Binding-site contacts:
Ligand atom C1B contacts residue MET221 of chain 12.A at 3.8 Å (hydrophobic).
Ligand atom O1B contacts residue TYR128 of chain 12.A at 3.9 Å.
Ligand atom O1 contacts residue PHE186 of chain 12.A at 3.5 Å.
Ligand atom C3C contacts residue VAL188 of chain 12.A at 3.3 Å (hydrophobic).
Ligand atom C5 contacts residue PHE186 of chain 12.A at 3.5 Å (hydrophobic).
Ligand atom C4 contacts residue MET224 of chain 12.A at 3.8 Å (hydrophobic).
Ligand atom C7C contacts residue TYR197 of chain 12.A at 3.8 Å (hydrophobic).
Ligand atom C4 contacts residue PHE186 of chain 12.A at 3.6 Å (hydrophobic).
Ligand atom C3 contacts residue PRO174 of chain 12.A at 3.8 Å (hydrophobic).
Ligand atom C4C contacts residue TYR152 of chain 12.A at 3.8 Å (hydrophobic).
Ligand atom C6C contacts residue VAL191 of chain 12.A at 3.2 Å (hydrophobic).
Ligand atom C5C contacts residue TYR128 of chain 12.A at 3.5 Å (hydrophobic).
Ligand atom C6B contacts residue TYR197 of chain 12.A at 3.6 Å (hydrophobic).
Ligand atom C4B contacts residue LEU106 of chain 12.A at 3.7 Å (hydrophobic).
Ligand atom C5B contacts residue LEU106 of chain 12.A at 3.5 Å (hydrophobic).
Ligand atom C3 contacts residue PHE186 of chain 12.A at 3.8 Å (hydrophobic).
Ligand atom C31 contacts residue SER175 of chain 12.A at 3.6 Å.
Ligand atom C7C contacts residue TYR128 of chain 12.A at 3.6 Å (hydrophobic).
Ligand atom O1B contacts residue MET221 of chain 12.A at 3.4 Å.
Ligand atom C2B contacts residue MET221 of chain 12.A at 3.5 Å (hydrophobic).
Ligand atom N2 contacts residue ALA24 of chain 12.C at 3.4 Å.
Ligand atom C5C contacts residue ILE104 of chain 12.A at 3.8 Å (hydrophobic).
Ligand atom C2C contacts residue VAL188 of chain 12.A at 3.2 Å (hydrophobic).
Ligand atom N2 contacts residue PHE186 of chain 12.A at 3.7 Å.
Ligand atom C3B contacts residue MET221 of chain 12.A at 3.8 Å (hydrophobic).
Ligand atom CM1 contacts residue SER107 of chain 12.A at 3.9 Å.
Ligand atom C4 contacts residue TYR152 of chain 12.A at 3.9 Å (hydrophobic).
Ligand atom C5 contacts residue TYR152 of chain 12.A at 3.8 Å (hydrophobic).
Ligand atom C31 contacts residue PRO174 of chain 12.A at 3.4 Å (hydrophobic).
Ligand atom O1 contacts residue VAL188 of chain 12.A at 3.8 Å.
Ligand atom O1 contacts residue ALA24 of chain 12.C at 3.6 Å.
Ligand atom C3C contacts residue TYR128 of chain 12.A at 3.9 Å (hydrophobic).
Ligand atom C5B contacts residue TYR197 of chain 12.A at 3.7 Å (hydrophobic).
Ligand atom O1 contacts residue TYR152 of chain 12.A at 3.9 Å.
Ligand atom C4A contacts residue ASN219 of chain 12.A at 3.5 Å.
Ligand atom C6C contacts residue MET221 of chain 12.A at 3.7 Å (hydrophobic).
Ligand atom C6B contacts residue LEU106 of chain 12.A at 3.9 Å (hydrophobic).
Ligand atom C31 contacts residue VAL176 of chain 12.A at 3.3 Å (hydrophobic).
Ligand atom N3A contacts residue ASN219 of chain 12.A at 3.0 Å (h-bond).
Ligand atom C31 contacts residue ALA150 of chain 12.A at 3.5 Å (hydrophobic).

Sequence of chain 12.A:
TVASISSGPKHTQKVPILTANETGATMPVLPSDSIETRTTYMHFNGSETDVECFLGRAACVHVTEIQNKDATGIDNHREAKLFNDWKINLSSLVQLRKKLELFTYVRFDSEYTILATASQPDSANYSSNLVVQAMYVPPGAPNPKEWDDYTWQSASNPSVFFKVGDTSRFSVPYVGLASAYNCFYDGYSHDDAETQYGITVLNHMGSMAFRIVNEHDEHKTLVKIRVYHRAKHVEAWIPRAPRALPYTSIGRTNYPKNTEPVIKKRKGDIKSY

This protein binds this small molecule.
Small molecule (SMILES): Cc1cc(CCCCCCCOc2ccc(C3=N[C@@H](C)CO3)cc2)on1

Sequence of chain 12.C:
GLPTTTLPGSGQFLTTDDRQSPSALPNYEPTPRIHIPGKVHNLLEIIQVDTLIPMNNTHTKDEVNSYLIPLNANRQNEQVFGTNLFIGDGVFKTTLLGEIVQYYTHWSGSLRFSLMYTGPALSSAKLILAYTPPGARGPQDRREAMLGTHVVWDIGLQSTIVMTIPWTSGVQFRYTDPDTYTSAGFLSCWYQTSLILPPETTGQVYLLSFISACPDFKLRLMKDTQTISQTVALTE